Binding-site contacts:
Ligand atom C4 contacts residue PHE52 of chain 1.B at 3.8 Å (hydrophobic).
Ligand atom C6 contacts residue TRP79 of chain 1.B at 4.5 Å (hydrophobic).
Ligand atom C2 contacts residue 7N836 of chain 1.B at 3.6 Å.
Ligand atom C5 contacts residue ARG81 of chain 1.B at 4.2 Å.
Ligand atom O3 contacts residue TRP79 of chain 1.B at 3.5 Å.
Ligand atom O2 contacts residue ARG72 of chain 1.B at 4.0 Å.
Ligand atom O3 contacts residue SER68 of chain 1.B at 3.9 Å.
Ligand atom C4 contacts residue ARG81 of chain 1.B at 4.4 Å.
Ligand atom C1 contacts residue 7N836 of chain 1.B at 2.3 Å.
Ligand atom C3 contacts residue PHE52 of chain 1.B at 4.2 Å (hydrophobic).
Ligand atom C5 contacts residue 7N836 of chain 1.B at 2.5 Å.
Ligand atom O1 contacts residue 7N836 of chain 1.B at 1.5 Å.
Ligand atom C6 contacts residue PHE52 of chain 1.B at 4.1 Å (hydrophobic).
Ligand atom C4 contacts residue SER68 of chain 1.B at 4.1 Å.
Ligand atom C6 contacts residue 7N836 of chain 1.B at 1.4 Å.
Ligand atom C3 contacts residue TRP79 of chain 1.B at 3.8 Å (hydrophobic).
Ligand atom C1 contacts residue PHE52 of chain 1.B at 4.5 Å (hydrophobic).
Ligand atom C5 contacts residue TRP79 of chain 1.B at 3.9 Å (hydrophobic).
Ligand atom O3 contacts residue LEU70 of chain 1.B at 3.6 Å.
Ligand atom C4 contacts residue 7N836 of chain 1.B at 3.7 Å.
Ligand atom O2 contacts residue LEU70 of chain 1.B at 3.9 Å.
Ligand atom C4 contacts residue TRP79 of chain 1.B at 3.4 Å (hydrophobic).
Ligand atom N1 contacts residue LEU70 of chain 1.B at 3.9 Å.
Ligand atom C3 contacts residue 7N836 of chain 1.B at 4.1 Å.
Ligand atom C5 contacts residue PHE52 of chain 1.B at 3.8 Å (hydrophobic).
Ligand atom N1 contacts residue TRP79 of chain 1.B at 3.9 Å.

A protein and the small-molecule ligand that binds it are described below.
Small molecule (SMILES): O=[N+]([O-])c1cccc(O)c1

Sequence of chain 1.B:
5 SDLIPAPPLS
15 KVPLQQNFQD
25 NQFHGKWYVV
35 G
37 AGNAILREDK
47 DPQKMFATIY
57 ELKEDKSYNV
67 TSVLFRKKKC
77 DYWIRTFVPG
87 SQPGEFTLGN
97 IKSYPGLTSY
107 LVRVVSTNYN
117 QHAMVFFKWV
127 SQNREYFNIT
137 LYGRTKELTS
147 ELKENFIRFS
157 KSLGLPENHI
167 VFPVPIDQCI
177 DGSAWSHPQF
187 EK